A small-molecule ligand and the protein it binds are described below.
Small molecule (SMILES): CCOC(=O)CNC(=O)NCc1ccc(NC(C)=O)cc1

Binding-site contacts:
Ligand atom NAH contacts residue ASN102 of chain 1.A at 3.0 Å (h-bond).
Ligand atom CAN contacts residue PHE113 of chain 1.A at 3.6 Å (hydrophobic).
Ligand atom OAQ contacts residue ASN102 of chain 1.A at 3.0 Å (h-bond).
Ligand atom CAE contacts residue ALA101 of chain 1.A at 4.0 Å (hydrophobic).
Ligand atom OAQ contacts residue HIS126 of chain 1.A at 3.3 Å.
Ligand atom CAF contacts residue GLN111 of chain 1.A at 3.5 Å.
Ligand atom C3 contacts residue THR107 of chain 1.A at 3.3 Å.
Ligand atom CAI contacts residue GLN63 of chain 1.A at 3.9 Å.
Ligand atom O4 contacts residue THR107 of chain 1.A at 3.1 Å (h-bond).
Ligand atom OAQ contacts residue ALA101 of chain 1.A at 3.2 Å.
Ligand atom CAP contacts residue ARG55 of chain 1.A at 3.8 Å.
Ligand atom CAF contacts residue GLY72 of chain 1.A at 3.5 Å.
Ligand atom CAP contacts residue PHE113 of chain 1.A at 3.9 Å (hydrophobic).
Ligand atom CAP contacts residue PHE60 of chain 1.A at 3.8 Å (hydrophobic).
Ligand atom CAA contacts residue GLY72 of chain 1.A at 3.2 Å.
Ligand atom CAI contacts residue ASN102 of chain 1.A at 3.4 Å.
Ligand atom CAG contacts residue GLY72 of chain 1.A at 3.2 Å.
Ligand atom O4 contacts residue ARG82 of chain 1.A at 3.5 Å.
Ligand atom CAL contacts residue ARG55 of chain 1.A at 3.8 Å.
Ligand atom CAD contacts residue ALA101 of chain 1.A at 4.0 Å (hydrophobic).
Ligand atom CAN contacts residue ARG55 of chain 1.A at 3.6 Å.
Ligand atom CAC contacts residue THR107 of chain 1.A at 3.7 Å.
Ligand atom N2 contacts residue THR107 of chain 1.A at 2.8 Å (h-bond).
Ligand atom C5 contacts residue ARG82 of chain 1.A at 4.0 Å.
Ligand atom CAG contacts residue GLN111 of chain 1.A at 3.5 Å.
Ligand atom CAB contacts residue ALA103 of chain 1.A at 3.8 Å (hydrophobic).
Ligand atom OAO contacts residue GLN63 of chain 1.A at 2.9 Å (h-bond).
Ligand atom CAP contacts residue MET61 of chain 1.A at 3.8 Å (hydrophobic).
Ligand atom CAK contacts residue ARG55 of chain 1.A at 3.6 Å.
Ligand atom CAE contacts residue ASN102 of chain 1.A at 3.6 Å.
Ligand atom CAD contacts residue THR107 of chain 1.A at 3.7 Å.
Ligand atom CAA contacts residue GLN111 of chain 1.A at 3.8 Å.
Ligand atom CAL contacts residue HIS126 of chain 1.A at 3.8 Å.
Ligand atom OAM contacts residue ARG55 of chain 1.A at 3.2 Å (salt-bridge).
Ligand atom CAE contacts residue GLN111 of chain 1.A at 3.7 Å.
Ligand atom CAD contacts residue ASN102 of chain 1.A at 3.7 Å.
Ligand atom O4 contacts residue SER81 of chain 1.A at 3.6 Å (h-bond).
Ligand atom CAN contacts residue GLN63 of chain 1.A at 3.6 Å.
Ligand atom CAA contacts residue ALA103 of chain 1.A at 4.0 Å (hydrophobic).
Ligand atom NAJ contacts residue ASN102 of chain 1.A at 3.0 Å (h-bond).

Sequence of chain 1.A:
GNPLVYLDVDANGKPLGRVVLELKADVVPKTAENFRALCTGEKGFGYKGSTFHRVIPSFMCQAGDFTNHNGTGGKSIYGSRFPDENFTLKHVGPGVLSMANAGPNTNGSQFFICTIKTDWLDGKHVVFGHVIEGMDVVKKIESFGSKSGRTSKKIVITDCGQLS